A small-molecule ligand and the protein it binds are described below.
Small molecule (SMILES): Nc1cc(-n2ccnc2)c2cc(F)cc(O)c2n1

Binding-site contacts:
Ligand atom F13 contacts residue PRO40 of chain 1.A at 3.3 Å.
Ligand atom C16 contacts residue PRO40 of chain 1.A at 3.9 Å (hydrophobic).
Ligand atom N12 contacts residue LEU52 of chain 1.A at 4.0 Å.
Ligand atom C3 contacts residue PHE41 of chain 1.A at 4.0 Å (hydrophobic).
Ligand atom C2 contacts residue PHE41 of chain 1.A at 3.7 Å (hydrophobic).
Ligand atom N12 contacts residue ASN98 of chain 1.A at 2.9 Å (h-bond).
Ligand atom C3 contacts residue CYS94 of chain 1.A at 4.0 Å (hydrophobic).
Ligand atom F13 contacts residue PHE41 of chain 1.A at 3.0 Å.
Ligand atom O11 contacts residue CYS94 of chain 1.A at 3.2 Å.
Ligand atom C5 contacts residue ILE104 of chain 1.A at 3.7 Å (hydrophobic).
Ligand atom C1 contacts residue VAL45 of chain 1.A at 3.9 Å (hydrophobic).
Ligand atom C16 contacts residue TRP39 of chain 1.A at 3.6 Å (hydrophobic).
Ligand atom C1 contacts residue PRO40 of chain 1.A at 4.0 Å (hydrophobic).
Ligand atom C3 contacts residue TYR55 of chain 1.A at 4.0 Å (hydrophobic).
Ligand atom N10 contacts residue TYR97 of chain 1.A at 3.7 Å.
Ligand atom N14 contacts residue LEU50 of chain 1.A at 3.9 Å.
Ligand atom C8 contacts residue LEU52 of chain 1.A at 3.9 Å (hydrophobic).
Ligand atom O11 contacts residue TYR97 of chain 1.A at 4.0 Å.
Ligand atom N14 contacts residue ILE104 of chain 1.A at 4.1 Å.
Ligand atom N12 contacts residue TYR97 of chain 1.A at 3.4 Å.
Ligand atom C15 contacts residue PRO40 of chain 1.A at 4.0 Å (hydrophobic).
Ligand atom N10 contacts residue ILE104 of chain 1.A at 4.0 Å.
Ligand atom C1 contacts residue ILE104 of chain 1.A at 3.7 Å (hydrophobic).
Ligand atom N17 contacts residue LEU50 of chain 1.A at 4.0 Å.
Ligand atom C9 contacts residue LEU52 of chain 1.A at 4.0 Å (hydrophobic).
Ligand atom O11 contacts residue ASN98 of chain 1.A at 2.9 Å (h-bond).
Ligand atom N17 contacts residue TRP39 of chain 1.A at 3.4 Å.
Ligand atom F13 contacts residue VAL45 of chain 1.A at 3.9 Å.
Ligand atom C9 contacts residue ASN98 of chain 1.A at 3.6 Å.
Ligand atom O11 contacts residue TYR55 of chain 1.A at 3.7 Å.
Ligand atom C4 contacts residue CYS94 of chain 1.A at 3.9 Å (hydrophobic).
Ligand atom C3 contacts residue VAL45 of chain 1.A at 4.0 Å (hydrophobic).
Ligand atom C5 contacts residue ASN98 of chain 1.A at 3.7 Å.
Ligand atom C15 contacts residue LEU50 of chain 1.A at 3.3 Å (hydrophobic).
Ligand atom C6 contacts residue ILE104 of chain 1.A at 3.6 Å (hydrophobic).
Ligand atom C2 contacts residue VAL45 of chain 1.A at 3.7 Å (hydrophobic).
Ligand atom C7 contacts residue ILE104 of chain 1.A at 3.9 Å (hydrophobic).
Ligand atom N10 contacts residue ASN98 of chain 1.A at 3.0 Å (h-bond).
Ligand atom C4 contacts residue ASN98 of chain 1.A at 3.6 Å.
Ligand atom C16 contacts residue LEU50 of chain 1.A at 3.7 Å (hydrophobic).

Sequence of chain 1.A:
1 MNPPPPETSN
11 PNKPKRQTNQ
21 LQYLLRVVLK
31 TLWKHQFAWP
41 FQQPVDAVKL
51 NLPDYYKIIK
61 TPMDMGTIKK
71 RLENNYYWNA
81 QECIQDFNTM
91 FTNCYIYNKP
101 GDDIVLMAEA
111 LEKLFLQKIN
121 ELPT